Binding-site contacts:
Ligand atom C2' contacts residue ARG327 of chain 1.B at 3.4 Å.
Ligand atom N3 contacts residue CYS336 of chain 1.B at 1.4 Å (h-bond).
Ligand atom O3' contacts residue ARG327 of chain 1.B at 3.0 Å (salt-bridge).
Ligand atom N1 contacts residue GLN446 of chain 1.B at 2.4 Å (h-bond).
Ligand atom C6 contacts residue GLN446 of chain 1.B at 3.4 Å.
Ligand atom O3' contacts residue SER73 of chain 1.B at 3.5 Å.
Ligand atom O1P contacts residue SER334 of chain 1.B at 2.7 Å (h-bond).
Ligand atom C2' contacts residue ASP369 of chain 1.B at 3.5 Å.
Ligand atom N7 contacts residue ILE335 of chain 1.B at 3.6 Å.
Ligand atom C4 contacts residue NAD1 of chain 1.L at 3.5 Å.
Ligand atom O3' contacts residue ASP369 of chain 1.B at 2.9 Å (salt-bridge).
Ligand atom O6 contacts residue GLY420 of chain 1.B at 2.5 Å (h-bond).
Ligand atom O2P contacts residue SER393 of chain 1.B at 3.6 Å.
Ligand atom O6 contacts residue GLN446 of chain 1.B at 3.5 Å (h-bond).
Ligand atom O6 contacts residue MET419 of chain 1.B at 3.0 Å (h-bond).
Ligand atom C2 contacts residue NAD1 of chain 1.L at 3.4 Å.
Ligand atom C6 contacts residue GLY420 of chain 1.B at 3.5 Å.
Ligand atom P contacts residue SER334 of chain 1.B at 3.5 Å.
Ligand atom O3P contacts residue GLY371 of chain 1.B at 3.4 Å (h-bond).
Ligand atom C4 contacts residue CYS336 of chain 1.B at 2.7 Å (hydrophobic).
Ligand atom O2' contacts residue ARG327 of chain 1.B at 3.0 Å (salt-bridge).
Ligand atom O3P contacts residue SER334 of chain 1.B at 2.5 Å (h-bond).
Ligand atom O3' contacts residue MET390 of chain 1.B at 3.5 Å (h-bond).
Ligand atom O2' contacts residue ASP369 of chain 1.B at 2.4 Å (salt-bridge).
Ligand atom O1P contacts residue SER393 of chain 1.B at 2.6 Å (h-bond).
Ligand atom N3 contacts residue NAD1 of chain 1.L at 3.4 Å.
Ligand atom C5 contacts residue ILE335 of chain 1.B at 3.5 Å (hydrophobic).
Ligand atom O3P contacts residue GLY370 of chain 1.B at 3.3 Å.
Ligand atom C1' contacts residue NAD1 of chain 1.L at 3.5 Å.
Ligand atom C2 contacts residue GLN446 of chain 1.B at 3.3 Å.
Ligand atom O2' contacts residue NAD1 of chain 1.L at 3.6 Å (h-bond).
Ligand atom N7 contacts residue MET419 of chain 1.B at 3.2 Å (h-bond).
Ligand atom N1 contacts residue CYS336 of chain 1.B at 3.1 Å (h-bond).
Ligand atom C2 contacts residue CYS336 of chain 1.B at 1.8 Å (hydrophobic).
Ligand atom O6 contacts residue GLY418 of chain 1.B at 3.5 Å.
Ligand atom O3P contacts residue GLY333 of chain 1.B at 3.3 Å.
Ligand atom O1P contacts residue GLY392 of chain 1.B at 3.3 Å.
Ligand atom O2P contacts residue GLY370 of chain 1.B at 3.6 Å.
Ligand atom O1P contacts residue TYR416 of chain 1.B at 2.8 Å (h-bond).
Ligand atom O2P contacts residue GLY392 of chain 1.B at 2.7 Å (h-bond).

The small molecule below binds the protein below.
Small molecule (SMILES): O=c1[nH]cnc2c1ncn2[C@@H]1O[C@H](COP(=O)(O)O)[C@@H](O)[C@H]1O

Sequence of chain 1.B:
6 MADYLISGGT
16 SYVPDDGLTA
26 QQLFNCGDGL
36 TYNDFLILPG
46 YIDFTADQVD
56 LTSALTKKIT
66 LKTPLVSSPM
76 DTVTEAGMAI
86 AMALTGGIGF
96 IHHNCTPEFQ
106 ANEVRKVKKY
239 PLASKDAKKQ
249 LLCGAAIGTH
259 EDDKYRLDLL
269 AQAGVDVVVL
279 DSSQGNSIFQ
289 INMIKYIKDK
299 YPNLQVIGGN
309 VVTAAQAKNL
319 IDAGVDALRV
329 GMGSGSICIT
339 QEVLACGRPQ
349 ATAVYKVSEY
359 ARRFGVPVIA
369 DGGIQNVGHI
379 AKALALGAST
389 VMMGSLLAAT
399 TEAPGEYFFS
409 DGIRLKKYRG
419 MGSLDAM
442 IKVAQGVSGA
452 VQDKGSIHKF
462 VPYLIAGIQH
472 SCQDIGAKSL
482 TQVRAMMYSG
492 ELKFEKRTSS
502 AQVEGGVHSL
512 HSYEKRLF